Binding-site contacts:
Ligand atom C1 contacts residue THR77 of chain 1.A at 4.3 Å.
Ligand atom C3 contacts residue ASN75 of chain 1.A at 3.8 Å.
Ligand atom O7 contacts residue HIS74 of chain 1.A at 4.0 Å.
Ligand atom C1 contacts residue ASN75 of chain 1.A at 1.5 Å.
Ligand atom C2 contacts residue ASN75 of chain 1.A at 2.5 Å.
Ligand atom C5 contacts residue MET107 of chain 1.A at 4.5 Å (hydrophobic).
Ligand atom C1 contacts residue MET107 of chain 1.A at 3.6 Å (hydrophobic).
Ligand atom C5 contacts residue ASN75 of chain 1.A at 3.7 Å.
Ligand atom C8 contacts residue ASN75 of chain 1.A at 4.4 Å.
Ligand atom C4 contacts residue ASN75 of chain 1.A at 4.2 Å.
Ligand atom C7 contacts residue ASN75 of chain 1.A at 3.6 Å.
Ligand atom O7 contacts residue ASN75 of chain 1.A at 3.4 Å.
Ligand atom O5 contacts residue MET107 of chain 1.A at 3.2 Å.
Ligand atom O5 contacts residue ASN75 of chain 1.A at 2.4 Å (h-bond).
Ligand atom N2 contacts residue ASN75 of chain 1.A at 2.9 Å (h-bond).

Sequence of chain 1.A:
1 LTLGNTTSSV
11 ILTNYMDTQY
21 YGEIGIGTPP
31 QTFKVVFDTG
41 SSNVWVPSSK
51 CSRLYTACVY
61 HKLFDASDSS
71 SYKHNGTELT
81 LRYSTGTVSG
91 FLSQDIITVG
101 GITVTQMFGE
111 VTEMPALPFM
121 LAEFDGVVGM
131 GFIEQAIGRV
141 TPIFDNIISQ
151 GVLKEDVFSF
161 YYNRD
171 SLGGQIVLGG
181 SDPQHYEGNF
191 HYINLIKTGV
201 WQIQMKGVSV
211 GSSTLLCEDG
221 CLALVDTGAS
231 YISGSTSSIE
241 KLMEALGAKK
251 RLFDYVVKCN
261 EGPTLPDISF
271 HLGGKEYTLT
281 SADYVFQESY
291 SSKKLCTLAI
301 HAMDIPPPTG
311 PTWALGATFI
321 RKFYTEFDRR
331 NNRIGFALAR

The small molecule below binds the protein below.
Small molecule (SMILES): CC(=O)N[C@@H]1[C@@H](O)[C@H](O)[C@@H](CO)O[C@H]1O